Binding-site contacts:
Ligand atom O2 contacts residue GLY116 of chain 1.C at 4.5 Å.
Ligand atom O5 contacts residue ARG130 of chain 1.C at 4.4 Å.
Ligand atom C6 contacts residue TRP118 of chain 1.C at 4.4 Å (hydrophobic).
Ligand atom O5 contacts residue TRP118 of chain 1.C at 2.4 Å.
Ligand atom O2 contacts residue PRO117 of chain 1.C at 3.9 Å.
Ligand atom C4 contacts residue TRP118 of chain 1.C at 4.3 Å (hydrophobic).
Ligand atom O2 contacts residue ARG132 of chain 1.C at 2.9 Å (salt-bridge).
Ligand atom C1 contacts residue ARG132 of chain 1.C at 4.4 Å.
Ligand atom C2 contacts residue ARG132 of chain 1.C at 3.4 Å.
Ligand atom C1 contacts residue TRP118 of chain 1.C at 1.5 Å (hydrophobic).
Ligand atom C2 contacts residue TRP118 of chain 1.C at 2.5 Å (hydrophobic).
Ligand atom C3 contacts residue TRP118 of chain 1.C at 3.9 Å (hydrophobic).
Ligand atom O2 contacts residue TRP118 of chain 1.C at 3.0 Å.
Ligand atom C5 contacts residue TRP118 of chain 1.C at 3.7 Å (hydrophobic).

Sequence of chain 1.C:
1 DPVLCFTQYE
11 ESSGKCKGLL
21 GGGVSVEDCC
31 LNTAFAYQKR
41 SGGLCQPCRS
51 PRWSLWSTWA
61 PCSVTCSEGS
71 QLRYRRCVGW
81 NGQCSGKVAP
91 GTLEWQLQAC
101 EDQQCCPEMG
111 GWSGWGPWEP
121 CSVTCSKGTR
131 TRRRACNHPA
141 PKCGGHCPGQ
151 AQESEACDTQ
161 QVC

The protein below binds the small molecule below.
Small molecule (SMILES): OC[C@H]1O[C@H](O)[C@@H](O)[C@@H](O)[C@@H]1O